Sequence of chain 5.A:
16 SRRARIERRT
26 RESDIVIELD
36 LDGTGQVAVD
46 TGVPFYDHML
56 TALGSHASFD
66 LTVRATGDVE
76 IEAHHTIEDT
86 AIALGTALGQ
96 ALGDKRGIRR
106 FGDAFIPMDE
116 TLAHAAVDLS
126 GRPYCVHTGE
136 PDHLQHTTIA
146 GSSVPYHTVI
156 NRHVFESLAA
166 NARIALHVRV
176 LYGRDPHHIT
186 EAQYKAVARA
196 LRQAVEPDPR

The small molecule below binds the protein below.
Small molecule (SMILES): NCCSc1ncn[nH]1

Sequence of chain 19.A:
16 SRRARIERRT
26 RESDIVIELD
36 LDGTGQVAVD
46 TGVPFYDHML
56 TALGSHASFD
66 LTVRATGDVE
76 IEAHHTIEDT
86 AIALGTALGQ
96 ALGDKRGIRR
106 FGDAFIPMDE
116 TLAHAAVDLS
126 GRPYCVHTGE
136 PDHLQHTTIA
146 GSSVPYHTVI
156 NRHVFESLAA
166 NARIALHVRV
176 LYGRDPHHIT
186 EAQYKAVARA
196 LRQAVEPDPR

Sequence of chain 22.A:
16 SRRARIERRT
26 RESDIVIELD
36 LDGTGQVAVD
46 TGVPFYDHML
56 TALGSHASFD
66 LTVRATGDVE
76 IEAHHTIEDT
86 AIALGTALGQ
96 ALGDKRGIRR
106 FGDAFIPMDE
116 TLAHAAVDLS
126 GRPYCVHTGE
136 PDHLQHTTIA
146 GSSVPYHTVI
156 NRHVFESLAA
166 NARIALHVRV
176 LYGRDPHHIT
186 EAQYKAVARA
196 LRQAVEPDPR

Binding-site contacts:
Ligand atom N3 contacts residue HIS80 of chain 5.A at 2.9 Å (h-bond).
Ligand atom N2 contacts residue MN1 of chain 22.C at 4.3 Å.
Ligand atom C2 contacts residue ARG127 of chain 19.A at 3.5 Å.
Ligand atom N4 contacts residue MN1 of chain 22.C at 3.0 Å.
Ligand atom N1 contacts residue HIS80 of chain 5.A at 4.2 Å.
Ligand atom C4 contacts residue HIS79 of chain 5.A at 3.1 Å.
Ligand atom S1 contacts residue MN1 of chain 5.B at 3.8 Å.
Ligand atom N1 contacts residue ASP84 of chain 5.A at 4.2 Å.
Ligand atom N2 contacts residue MET113 of chain 22.A at 3.6 Å.
Ligand atom N2 contacts residue HIS80 of chain 5.A at 4.1 Å.
Ligand atom N2 contacts residue HIS183 of chain 22.A at 3.4 Å (h-bond).
Ligand atom N3 contacts residue HIS182 of chain 22.A at 3.2 Å (h-bond).
Ligand atom C3 contacts residue MET113 of chain 22.A at 3.4 Å (hydrophobic).
Ligand atom N3 contacts residue MN1 of chain 22.C at 2.2 Å.
Ligand atom C4 contacts residue MET113 of chain 22.A at 3.6 Å (hydrophobic).
Ligand atom S1 contacts residue MET113 of chain 22.A at 4.3 Å.
Ligand atom C3 contacts residue HIS79 of chain 5.A at 4.2 Å.
Ligand atom C3 contacts residue MN1 of chain 22.C at 4.2 Å.
Ligand atom N1 contacts residue GLU27 of chain 5.A at 3.7 Å.
Ligand atom N4 contacts residue HIS80 of chain 5.A at 3.3 Å (h-bond).
Ligand atom C4 contacts residue HIS80 of chain 5.A at 3.6 Å.
Ligand atom N2 contacts residue GLU83 of chain 5.A at 3.2 Å (salt-bridge).
Ligand atom C4 contacts residue GLU186 of chain 22.A at 4.0 Å.
Ligand atom N3 contacts residue MET113 of chain 22.A at 3.4 Å.
Ligand atom C3 contacts residue GLU83 of chain 5.A at 3.6 Å.
Ligand atom C3 contacts residue HIS80 of chain 5.A at 4.0 Å.
Ligand atom N2 contacts residue MN1 of chain 5.B at 2.2 Å.
Ligand atom C4 contacts residue HIS183 of chain 22.A at 3.7 Å.
Ligand atom N4 contacts residue MET113 of chain 22.A at 3.2 Å.
Ligand atom S1 contacts residue GLU83 of chain 5.A at 3.5 Å (salt-bridge).
Ligand atom C4 contacts residue MN1 of chain 5.B at 3.2 Å.
Ligand atom N3 contacts residue GLU186 of chain 22.A at 3.1 Å (salt-bridge).
Ligand atom C3 contacts residue MN1 of chain 5.B at 3.2 Å.
Ligand atom C4 contacts residue HIS182 of chain 22.A at 3.4 Å.
Ligand atom S1 contacts residue ARG127 of chain 19.A at 3.5 Å.
Ligand atom C4 contacts residue GLU83 of chain 5.A at 4.2 Å.
Ligand atom N4 contacts residue GLU186 of chain 22.A at 3.8 Å.
Ligand atom N2 contacts residue HIS79 of chain 5.A at 3.0 Å (h-bond).
Ligand atom C1 contacts residue GLU27 of chain 5.A at 4.1 Å.
Ligand atom C4 contacts residue MN1 of chain 22.C at 3.3 Å.